Binding-site contacts:
Ligand atom C1 contacts residue TYR32 of chain 1.A at 3.2 Å (hydrophobic).
Ligand atom C10 contacts residue TYR108 of chain 1.A at 3.3 Å (hydrophobic).
Ligand atom O10 contacts residue ARG102 of chain 1.A at 3.4 Å (salt-bridge).
Ligand atom C5 contacts residue SER31 of chain 1.A at 3.4 Å.
Ligand atom O11 contacts residue TRP33 of chain 1.A at 3.4 Å (h-bond).
Ligand atom C9 contacts residue SER31 of chain 1.A at 3.9 Å.
Ligand atom C5 contacts residue ARG102 of chain 1.A at 4.3 Å.
Ligand atom C4 contacts residue ARG102 of chain 1.A at 3.9 Å.
Ligand atom C8 contacts residue SER31 of chain 1.A at 4.0 Å.
Ligand atom C11 contacts residue TYR108 of chain 1.A at 3.4 Å (hydrophobic).
Ligand atom C10 contacts residue SER31 of chain 1.A at 3.9 Å.
Ligand atom O2 contacts residue ARG102 of chain 1.A at 4.1 Å.
Ligand atom N5 contacts residue SER31 of chain 1.A at 2.8 Å (h-bond).
Ligand atom C4 contacts residue TYR32 of chain 1.A at 4.0 Å (hydrophobic).
Ligand atom C6 contacts residue SER31 of chain 1.A at 3.4 Å.
Ligand atom O7 contacts residue ARG102 of chain 1.A at 4.1 Å.
Ligand atom O4 contacts residue ARG102 of chain 1.A at 3.0 Å (salt-bridge).
Ligand atom O4 contacts residue SER100 of chain 1.A at 4.4 Å.
Ligand atom C7 contacts residue SER31 of chain 1.A at 3.9 Å.
Ligand atom C11 contacts residue ASP52 of chain 1.A at 3.8 Å.
Ligand atom O1A contacts residue TYR32 of chain 1.A at 3.1 Å (h-bond).
Ligand atom O4 contacts residue TYR108 of chain 1.A at 3.8 Å.
Ligand atom O9 contacts residue SER31 of chain 1.A at 4.0 Å.
Ligand atom C3 contacts residue ARG102 of chain 1.A at 3.7 Å.
Ligand atom O11 contacts residue TYR108 of chain 1.A at 4.5 Å.
Ligand atom O10 contacts residue TYR108 of chain 1.A at 2.6 Å (h-bond).
Ligand atom O11 contacts residue SER31 of chain 1.A at 3.3 Å (h-bond).
Ligand atom O1B contacts residue PRO101 of chain 1.A at 3.5 Å.
Ligand atom C11 contacts residue TRP33 of chain 1.A at 3.4 Å (hydrophobic).
Ligand atom C3 contacts residue TYR32 of chain 1.A at 4.5 Å (hydrophobic).
Ligand atom O1B contacts residue TYR32 of chain 1.A at 2.7 Å (h-bond).
Ligand atom C3 contacts residue PRO101 of chain 1.A at 4.1 Å (hydrophobic).
Ligand atom C4 contacts residue PRO101 of chain 1.A at 4.2 Å (hydrophobic).
Ligand atom O11 contacts residue ASP52 of chain 1.A at 4.0 Å.
Ligand atom O8 contacts residue SER31 of chain 1.A at 3.0 Å (h-bond).
Ligand atom C11 contacts residue SER31 of chain 1.A at 4.2 Å.
Ligand atom O1A contacts residue SER31 of chain 1.A at 4.1 Å.
Ligand atom O11 contacts residue TYR32 of chain 1.A at 3.7 Å.
Ligand atom O4 contacts residue PRO101 of chain 1.A at 4.0 Å.
Ligand atom C4 contacts residue SER31 of chain 1.A at 3.8 Å.

This small molecule binds to this protein.
Small molecule (SMILES): O=C(CO)N[C@H]1[C@H]([C@H](O)[C@H](O)CO)O[C@@](O[C@H]2[C@@H](O)[C@@H](CO)O[C@@H](O[C@H]3[C@H](O)[C@@H](O)[C@H](O)O[C@@H]3CO)[C@@H]2O)(C(=O)O)C[C@@H]1O

Sequence of chain 1.A:
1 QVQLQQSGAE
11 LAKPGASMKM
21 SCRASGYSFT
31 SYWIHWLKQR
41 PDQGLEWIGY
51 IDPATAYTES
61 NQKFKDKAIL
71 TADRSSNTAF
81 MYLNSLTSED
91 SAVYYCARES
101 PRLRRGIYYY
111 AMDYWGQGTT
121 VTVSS